The protein below binds the small molecule below.
Small molecule (SMILES): CC(=O)N[C@@H]1[C@@H](O)[C@H](O)[C@@H](CO)O[C@H]1O

Sequence of chain 1.A:
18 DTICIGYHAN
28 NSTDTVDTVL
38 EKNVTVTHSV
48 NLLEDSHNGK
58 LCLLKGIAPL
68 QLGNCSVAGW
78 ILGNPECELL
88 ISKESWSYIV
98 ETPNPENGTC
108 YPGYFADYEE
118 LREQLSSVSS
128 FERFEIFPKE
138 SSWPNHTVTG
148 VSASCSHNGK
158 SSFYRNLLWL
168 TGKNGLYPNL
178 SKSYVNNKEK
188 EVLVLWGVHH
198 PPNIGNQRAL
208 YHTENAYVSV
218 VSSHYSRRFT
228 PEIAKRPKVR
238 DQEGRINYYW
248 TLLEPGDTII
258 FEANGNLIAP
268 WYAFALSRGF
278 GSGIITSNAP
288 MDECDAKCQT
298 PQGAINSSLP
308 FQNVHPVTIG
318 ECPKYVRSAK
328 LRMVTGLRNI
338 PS

Binding-site contacts:
Ligand atom O7 contacts residue ASN303 of chain 1.A at 4.0 Å.
Ligand atom C8 contacts residue SER304 of chain 1.A at 3.7 Å.
Ligand atom C5 contacts residue ASN303 of chain 1.A at 3.8 Å.
Ligand atom C3 contacts residue ASN303 of chain 1.A at 4.0 Å.
Ligand atom C7 contacts residue ASN303 of chain 1.A at 3.8 Å.
Ligand atom C8 contacts residue SER305 of chain 1.A at 3.7 Å.
Ligand atom C1 contacts residue ASN303 of chain 1.A at 1.5 Å.
Ligand atom C2 contacts residue ASN303 of chain 1.A at 2.6 Å.
Ligand atom C8 contacts residue ASN303 of chain 1.A at 3.9 Å.
Ligand atom C4 contacts residue ASN303 of chain 1.A at 4.4 Å.
Ligand atom N2 contacts residue ASN303 of chain 1.A at 3.0 Å (h-bond).
Ligand atom O5 contacts residue ASN303 of chain 1.A at 2.5 Å (h-bond).